Sequence of chain 1.B:
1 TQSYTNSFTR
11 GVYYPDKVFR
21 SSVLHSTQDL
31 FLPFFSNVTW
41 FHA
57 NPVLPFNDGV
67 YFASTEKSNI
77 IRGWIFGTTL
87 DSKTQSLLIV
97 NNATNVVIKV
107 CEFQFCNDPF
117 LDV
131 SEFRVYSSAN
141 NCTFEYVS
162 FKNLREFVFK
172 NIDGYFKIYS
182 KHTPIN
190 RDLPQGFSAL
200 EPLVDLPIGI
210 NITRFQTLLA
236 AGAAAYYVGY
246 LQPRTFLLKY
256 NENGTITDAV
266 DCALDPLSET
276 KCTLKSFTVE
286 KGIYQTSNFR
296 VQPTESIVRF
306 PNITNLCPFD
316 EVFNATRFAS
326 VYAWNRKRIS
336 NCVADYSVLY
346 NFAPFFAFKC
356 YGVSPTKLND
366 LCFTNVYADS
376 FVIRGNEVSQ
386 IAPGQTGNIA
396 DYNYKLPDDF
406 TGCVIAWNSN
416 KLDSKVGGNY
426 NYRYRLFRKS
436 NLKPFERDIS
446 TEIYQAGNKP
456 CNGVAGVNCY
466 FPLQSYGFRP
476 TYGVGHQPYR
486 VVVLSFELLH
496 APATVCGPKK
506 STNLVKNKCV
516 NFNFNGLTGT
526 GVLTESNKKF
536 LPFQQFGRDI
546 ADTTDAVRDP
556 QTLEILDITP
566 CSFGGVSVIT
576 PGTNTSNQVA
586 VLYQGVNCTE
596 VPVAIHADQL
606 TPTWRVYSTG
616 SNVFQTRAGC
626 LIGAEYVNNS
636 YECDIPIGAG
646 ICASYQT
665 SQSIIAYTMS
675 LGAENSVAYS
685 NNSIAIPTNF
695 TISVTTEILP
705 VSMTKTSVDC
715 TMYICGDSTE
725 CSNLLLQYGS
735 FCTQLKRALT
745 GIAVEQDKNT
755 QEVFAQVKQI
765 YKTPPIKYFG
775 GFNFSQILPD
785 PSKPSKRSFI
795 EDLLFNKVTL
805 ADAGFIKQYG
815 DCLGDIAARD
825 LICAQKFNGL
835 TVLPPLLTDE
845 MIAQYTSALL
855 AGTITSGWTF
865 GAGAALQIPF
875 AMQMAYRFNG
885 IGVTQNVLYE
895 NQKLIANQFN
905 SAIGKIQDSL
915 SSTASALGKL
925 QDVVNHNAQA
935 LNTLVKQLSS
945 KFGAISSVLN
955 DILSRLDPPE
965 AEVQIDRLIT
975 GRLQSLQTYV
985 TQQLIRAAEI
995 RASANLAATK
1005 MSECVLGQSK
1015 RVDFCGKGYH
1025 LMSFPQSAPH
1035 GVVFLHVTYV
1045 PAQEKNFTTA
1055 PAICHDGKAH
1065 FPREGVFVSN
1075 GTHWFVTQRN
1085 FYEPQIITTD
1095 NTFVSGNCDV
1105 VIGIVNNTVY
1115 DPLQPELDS

Binding-site contacts:
Ligand atom C3 contacts residue LEU898 of chain 1.B at 4.4 Å (hydrophobic).
Ligand atom C6 contacts residue LEU898 of chain 1.B at 4.5 Å (hydrophobic).
Ligand atom O7 contacts residue ASN693 of chain 1.B at 3.5 Å (h-bond).
Ligand atom C5 contacts residue GLN902 of chain 1.B at 4.3 Å.
Ligand atom C4 contacts residue ASN693 of chain 1.B at 4.2 Å.
Ligand atom C7 contacts residue LEU898 of chain 1.B at 3.7 Å (hydrophobic).
Ligand atom C5 contacts residue ASN693 of chain 1.B at 3.6 Å.
Ligand atom O7 contacts residue GLN1047 of chain 1.B at 3.5 Å (h-bond).
Ligand atom C7 contacts residue ASN693 of chain 1.B at 3.4 Å.
Ligand atom O5 contacts residue GLN1047 of chain 1.B at 4.3 Å.
Ligand atom C1 contacts residue GLN1047 of chain 1.B at 4.5 Å.
Ligand atom C3 contacts residue ASN693 of chain 1.B at 3.8 Å.
Ligand atom C1 contacts residue ASN693 of chain 1.B at 1.4 Å.
Ligand atom O7 contacts residue LEU898 of chain 1.B at 3.3 Å.
Ligand atom O5 contacts residue ASN693 of chain 1.B at 2.4 Å (h-bond).
Ligand atom O6 contacts residue PHE694 of chain 1.B at 4.5 Å.
Ligand atom C2 contacts residue ASN693 of chain 1.B at 2.4 Å.
Ligand atom N2 contacts residue ASN693 of chain 1.B at 2.9 Å (h-bond).
Ligand atom C6 contacts residue GLN902 of chain 1.B at 4.2 Å.
Ligand atom C8 contacts residue LEU898 of chain 1.B at 4.0 Å (hydrophobic).
Ligand atom C7 contacts residue GLN1047 of chain 1.B at 4.4 Å.
Ligand atom O6 contacts residue GLN902 of chain 1.B at 3.5 Å (h-bond).
Ligand atom C8 contacts residue ASN693 of chain 1.B at 4.5 Å.
Ligand atom C1 contacts residue LEU898 of chain 1.B at 4.4 Å (hydrophobic).
Ligand atom O4 contacts residue LEU898 of chain 1.B at 4.0 Å.
Ligand atom C5 contacts residue LEU898 of chain 1.B at 4.1 Å (hydrophobic).

This protein binds this small molecule.
Small molecule (SMILES): CC(=O)N[C@H]1[C@H](O[C@H]2[C@H](O)[C@@H](NC(C)=O)CO[C@@H]2CO)O[C@H](CO)[C@@H](O)[C@@H]1O